A protein and the small-molecule ligand that binds it are described below.
Small molecule (SMILES): Nc1ncnc2c1ncn2[C@@H]1O[C@H](CO[P](=O)(O)O[P](=O)(O)NP(=O)(O)O)[C@@H](O)[C@H]1O

Sequence of chain 1.A:
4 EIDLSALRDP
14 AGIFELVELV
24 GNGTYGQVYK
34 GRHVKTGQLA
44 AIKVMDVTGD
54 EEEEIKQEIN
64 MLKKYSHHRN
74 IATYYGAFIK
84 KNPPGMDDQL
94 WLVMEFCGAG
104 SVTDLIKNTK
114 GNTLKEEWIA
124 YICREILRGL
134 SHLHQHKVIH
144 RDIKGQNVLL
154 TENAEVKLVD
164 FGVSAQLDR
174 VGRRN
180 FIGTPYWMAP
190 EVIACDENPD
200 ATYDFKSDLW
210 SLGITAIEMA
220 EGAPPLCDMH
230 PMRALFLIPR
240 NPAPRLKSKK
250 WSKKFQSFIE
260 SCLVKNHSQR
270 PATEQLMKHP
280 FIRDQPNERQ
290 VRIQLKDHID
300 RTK

Binding-site contacts:
Ligand atom C5 contacts residue LEU152 of chain 1.A at 3.2 Å (hydrophobic).
Ligand atom O2B contacts residue THR27 of chain 1.A at 2.9 Å (h-bond).
Ligand atom N6 contacts residue GLU98 of chain 1.A at 3.0 Å (salt-bridge).
Ligand atom N7 contacts residue LEU152 of chain 1.A at 3.6 Å.
Ligand atom O1A contacts residue LYS46 of chain 1.A at 2.8 Å (salt-bridge).
Ligand atom N1 contacts residue CYS100 of chain 1.A at 3.1 Å (h-bond).
Ligand atom PG contacts residue ASP163 of chain 1.A at 2.8 Å.
Ligand atom PB contacts residue THR27 of chain 1.A at 3.4 Å.
Ligand atom C2 contacts residue CYS100 of chain 1.A at 3.4 Å (hydrophobic).
Ligand atom O3A contacts residue LYS46 of chain 1.A at 3.1 Å (salt-bridge).
Ligand atom O2G contacts residue GLY165 of chain 1.A at 3.4 Å (h-bond).
Ligand atom O1B contacts residue GLY26 of chain 1.A at 3.5 Å.
Ligand atom PA contacts residue MG1 of chain 1.F at 3.4 Å.
Ligand atom C6 contacts residue ALA44 of chain 1.A at 3.4 Å (hydrophobic).
Ligand atom N3B contacts residue ASP163 of chain 1.A at 2.9 Å (salt-bridge).
Ligand atom O1B contacts residue THR27 of chain 1.A at 3.1 Å (h-bond).
Ligand atom N6 contacts residue ALA44 of chain 1.A at 3.3 Å.
Ligand atom N6 contacts residue MET97 of chain 1.A at 3.4 Å (h-bond).
Ligand atom O4' contacts residue VAL31 of chain 1.A at 3.3 Å.
Ligand atom O2A contacts residue ASN150 of chain 1.A at 2.9 Å (h-bond).
Ligand atom O2A contacts residue MG1 of chain 1.F at 2.3 Å.
Ligand atom C6 contacts residue LEU152 of chain 1.A at 3.5 Å (hydrophobic).
Ligand atom O3' contacts residue GLN149 of chain 1.A at 2.7 Å (h-bond).
Ligand atom O2G contacts residue LYS46 of chain 1.A at 3.3 Å (salt-bridge).
Ligand atom O1G contacts residue GLU57 of chain 1.A at 3.2 Å (salt-bridge).
Ligand atom O3G contacts residue GLU57 of chain 1.A at 3.5 Å (salt-bridge).
Ligand atom N1 contacts residue ALA44 of chain 1.A at 3.5 Å.
Ligand atom O2B contacts residue TYR28 of chain 1.A at 3.0 Å (h-bond).
Ligand atom O1B contacts residue MG1 of chain 1.F at 2.0 Å.
Ligand atom O3G contacts residue ASP163 of chain 1.A at 2.4 Å (salt-bridge).
Ligand atom PB contacts residue MG1 of chain 1.F at 3.3 Å.
Ligand atom N3B contacts residue LYS46 of chain 1.A at 2.9 Å (salt-bridge).
Ligand atom O2G contacts residue ASP163 of chain 1.A at 2.9 Å (salt-bridge).
Ligand atom O4' contacts residue GLY24 of chain 1.A at 3.3 Å.
Ligand atom O2G contacts residue GLU61 of chain 1.A at 3.3 Å (salt-bridge).
Ligand atom O1B contacts residue ASP163 of chain 1.A at 3.0 Å (salt-bridge).
Ligand atom PB contacts residue ASP163 of chain 1.A at 3.5 Å.
Ligand atom C4 contacts residue LEU152 of chain 1.A at 3.4 Å (hydrophobic).
Ligand atom O2A contacts residue ASP163 of chain 1.A at 3.1 Å (salt-bridge).
Ligand atom PA contacts residue LYS46 of chain 1.A at 3.4 Å.